This small molecule binds to this protein.
Small molecule (SMILES): CC(=O)N[C@@H]1[C@@H](O)[C@H](O)[C@@H](CO)O[C@H]1O

Sequence of chain 1.C:
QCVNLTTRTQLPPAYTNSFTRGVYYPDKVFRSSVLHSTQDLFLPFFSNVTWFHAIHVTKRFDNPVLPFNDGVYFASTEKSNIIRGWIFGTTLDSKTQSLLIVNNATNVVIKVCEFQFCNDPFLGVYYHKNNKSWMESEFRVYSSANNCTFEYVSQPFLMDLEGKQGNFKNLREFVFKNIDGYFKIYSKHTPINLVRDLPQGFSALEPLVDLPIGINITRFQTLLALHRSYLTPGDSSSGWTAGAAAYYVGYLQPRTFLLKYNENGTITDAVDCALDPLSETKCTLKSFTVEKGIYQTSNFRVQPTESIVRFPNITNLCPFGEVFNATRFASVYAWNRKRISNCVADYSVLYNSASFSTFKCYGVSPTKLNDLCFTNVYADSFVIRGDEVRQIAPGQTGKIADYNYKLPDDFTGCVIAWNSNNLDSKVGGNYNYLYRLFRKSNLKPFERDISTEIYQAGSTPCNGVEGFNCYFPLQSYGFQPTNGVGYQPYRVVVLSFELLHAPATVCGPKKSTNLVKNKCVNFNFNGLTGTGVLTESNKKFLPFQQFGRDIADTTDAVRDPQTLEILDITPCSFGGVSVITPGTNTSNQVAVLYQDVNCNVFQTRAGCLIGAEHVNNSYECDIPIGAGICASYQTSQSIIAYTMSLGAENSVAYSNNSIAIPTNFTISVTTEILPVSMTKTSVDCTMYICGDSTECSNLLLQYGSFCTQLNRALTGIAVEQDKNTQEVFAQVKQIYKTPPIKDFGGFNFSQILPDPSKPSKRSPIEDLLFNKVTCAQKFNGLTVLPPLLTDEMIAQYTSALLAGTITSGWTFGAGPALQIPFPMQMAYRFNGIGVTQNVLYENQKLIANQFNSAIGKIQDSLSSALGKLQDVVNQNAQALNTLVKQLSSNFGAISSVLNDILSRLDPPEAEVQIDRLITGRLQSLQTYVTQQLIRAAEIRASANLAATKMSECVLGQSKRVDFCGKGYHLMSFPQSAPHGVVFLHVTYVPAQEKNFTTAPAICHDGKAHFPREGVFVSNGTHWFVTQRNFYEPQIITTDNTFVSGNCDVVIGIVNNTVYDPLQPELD

Binding-site contacts:
Ligand atom N2 contacts residue ASN644 of chain 1.C at 2.9 Å (h-bond).
Ligand atom C1 contacts residue ASN644 of chain 1.C at 1.4 Å.
Ligand atom C3 contacts residue ASN644 of chain 1.C at 3.8 Å.
Ligand atom C2 contacts residue ASN644 of chain 1.C at 2.5 Å.
Ligand atom C8 contacts residue ASN644 of chain 1.C at 4.4 Å.
Ligand atom O5 contacts residue ASN644 of chain 1.C at 2.4 Å (h-bond).
Ligand atom C5 contacts residue ASN644 of chain 1.C at 3.7 Å.
Ligand atom C4 contacts residue ASN644 of chain 1.C at 4.2 Å.
Ligand atom C7 contacts residue ASN644 of chain 1.C at 4.0 Å.